Binding-site contacts:
Ligand atom C9 contacts residue ASN198 of chain 19.C at 3.1 Å.
Ligand atom C4 contacts residue MET221 of chain 19.C at 3.7 Å (hydrophobic).
Ligand atom C10 contacts residue LEU218 of chain 19.C at 3.4 Å (hydrophobic).
Ligand atom F2 contacts residue TYR128 of chain 19.C at 3.4 Å.
Ligand atom C15 contacts residue ALA194 of chain 19.C at 3.5 Å (hydrophobic).
Ligand atom C15 contacts residue LEU218 of chain 19.C at 3.8 Å (hydrophobic).
Ligand atom N5 contacts residue ASN198 of chain 19.C at 3.0 Å (h-bond).
Ligand atom C13 contacts residue ASN198 of chain 19.C at 2.6 Å.
Ligand atom N3 contacts residue ASN198 of chain 19.C at 2.3 Å (h-bond).
Ligand atom C11 contacts residue LEU218 of chain 19.C at 3.6 Å (hydrophobic).
Ligand atom C17 contacts residue ALA194 of chain 19.C at 3.6 Å (hydrophobic).
Ligand atom C3 contacts residue TYR197 of chain 19.C at 3.8 Å (hydrophobic).
Ligand atom C17 contacts residue ASN198 of chain 19.C at 3.7 Å.
Ligand atom C6 contacts residue ASN105 of chain 19.C at 3.6 Å.
Ligand atom C15 contacts residue ASN198 of chain 19.C at 2.5 Å.
Ligand atom C1 contacts residue TYR197 of chain 19.C at 3.8 Å (hydrophobic).
Ligand atom F3 contacts residue TYR128 of chain 19.C at 3.4 Å.
Ligand atom F2 contacts residue MET221 of chain 19.C at 2.9 Å.
Ligand atom C13 contacts residue ALA196 of chain 19.C at 3.8 Å (hydrophobic).
Ligand atom N2 contacts residue ASN198 of chain 19.C at 3.3 Å (h-bond).
Ligand atom N6 contacts residue LEU218 of chain 19.C at 3.4 Å (h-bond).
Ligand atom F3 contacts residue LEU106 of chain 19.C at 3.5 Å.
Ligand atom C13 contacts residue LEU218 of chain 19.C at 3.6 Å (hydrophobic).
Ligand atom N6 contacts residue MET221 of chain 19.C at 3.2 Å.
Ligand atom N1 contacts residue ASN219 of chain 19.C at 3.9 Å.
Ligand atom N4 contacts residue LEU218 of chain 19.C at 3.0 Å (h-bond).
Ligand atom C14 contacts residue LEU218 of chain 19.C at 3.5 Å (hydrophobic).
Ligand atom C15 contacts residue SER198 of chain 19.B at 3.6 Å.
Ligand atom C2 contacts residue MET221 of chain 19.C at 3.8 Å (hydrophobic).
Ligand atom C6 contacts residue ILE104 of chain 19.C at 3.3 Å (hydrophobic).
Ligand atom C12 contacts residue LEU218 of chain 19.C at 3.6 Å (hydrophobic).
Ligand atom F1 contacts residue SER126 of chain 19.C at 3.6 Å.
Ligand atom N3 contacts residue TYR197 of chain 19.C at 3.9 Å.
Ligand atom F3 contacts residue ILE104 of chain 19.C at 3.7 Å.
Ligand atom C18 contacts residue ILE104 of chain 19.C at 3.9 Å (hydrophobic).
Ligand atom N5 contacts residue TYR197 of chain 19.C at 3.8 Å.
Ligand atom F2 contacts residue ILE104 of chain 19.C at 3.4 Å.
Ligand atom C4 contacts residue ASN105 of chain 19.C at 3.4 Å.
Ligand atom N6 contacts residue ASN219 of chain 19.C at 3.5 Å.
Ligand atom C6 contacts residue MET221 of chain 19.C at 3.8 Å (hydrophobic).

A small-molecule ligand and the protein it binds are described below.
Small molecule (SMILES): Nc1nc(-c2ccccc2)nc2[nH]nc(Nc3ccc(C(F)(F)F)cc3)c12

Sequence of chain 19.C:
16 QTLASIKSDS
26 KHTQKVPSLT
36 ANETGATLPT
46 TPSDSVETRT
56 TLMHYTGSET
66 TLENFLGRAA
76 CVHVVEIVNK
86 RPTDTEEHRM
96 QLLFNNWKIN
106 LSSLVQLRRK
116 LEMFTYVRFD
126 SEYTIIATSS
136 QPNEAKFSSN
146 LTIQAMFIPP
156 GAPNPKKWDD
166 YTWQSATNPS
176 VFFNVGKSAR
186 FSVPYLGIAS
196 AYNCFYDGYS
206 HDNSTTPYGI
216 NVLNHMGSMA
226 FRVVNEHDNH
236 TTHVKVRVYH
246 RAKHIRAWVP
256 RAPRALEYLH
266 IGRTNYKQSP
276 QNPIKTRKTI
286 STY

Sequence of chain 58.D:
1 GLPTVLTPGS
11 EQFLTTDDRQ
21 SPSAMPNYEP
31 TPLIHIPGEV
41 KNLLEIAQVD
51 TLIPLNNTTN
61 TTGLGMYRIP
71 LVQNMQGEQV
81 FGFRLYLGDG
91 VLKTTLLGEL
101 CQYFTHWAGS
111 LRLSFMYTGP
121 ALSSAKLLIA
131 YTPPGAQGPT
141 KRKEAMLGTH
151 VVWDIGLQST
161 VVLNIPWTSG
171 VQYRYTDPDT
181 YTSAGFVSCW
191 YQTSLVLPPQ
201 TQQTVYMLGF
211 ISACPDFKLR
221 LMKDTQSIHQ

Sequence of chain 19.B:
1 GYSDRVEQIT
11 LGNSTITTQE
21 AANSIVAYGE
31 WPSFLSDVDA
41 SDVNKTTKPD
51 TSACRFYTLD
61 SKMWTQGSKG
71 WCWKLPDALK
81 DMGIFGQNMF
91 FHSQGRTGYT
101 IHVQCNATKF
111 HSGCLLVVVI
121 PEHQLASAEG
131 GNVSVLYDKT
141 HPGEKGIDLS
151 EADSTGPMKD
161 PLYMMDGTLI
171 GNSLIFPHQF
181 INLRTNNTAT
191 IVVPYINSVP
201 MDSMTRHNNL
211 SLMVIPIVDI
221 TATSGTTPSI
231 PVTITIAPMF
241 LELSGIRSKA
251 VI